Binding-site contacts:
Ligand atom CD3 contacts residue LEU123 of chain 1.A at 3.6 Å (hydrophobic).
Ligand atom S1 contacts residue TYR54 of chain 1.A at 3.3 Å.
Ligand atom FD3 contacts residue VAL124 of chain 1.A at 3.2 Å.
Ligand atom CC4 contacts residue LYS72 of chain 1.A at 3.7 Å.
Ligand atom CB3 contacts residue VAL57 of chain 1.A at 4.0 Å (hydrophobic).
Ligand atom CB6 contacts residue ALA70 of chain 1.A at 3.7 Å (hydrophobic).
Ligand atom FD3 contacts residue THR125 of chain 1.A at 3.2 Å.
Ligand atom CA2 contacts residue TYR54 of chain 1.A at 3.9 Å (hydrophobic).
Ligand atom CD2 contacts residue LEU94 of chain 1.A at 4.0 Å (hydrophobic).
Ligand atom NB1 contacts residue HIS126 of chain 1.A at 3.9 Å.
Ligand atom NB1 contacts residue MET128 of chain 1.A at 2.8 Å (h-bond).
Ligand atom CB6 contacts residue MET128 of chain 1.A at 3.3 Å (hydrophobic).
Ligand atom NC3 contacts residue LYS72 of chain 1.A at 2.9 Å (salt-bridge).
Ligand atom CD5 contacts residue THR125 of chain 1.A at 3.9 Å.
Ligand atom CA3 contacts residue TYR54 of chain 1.A at 3.5 Å (hydrophobic).
Ligand atom C1 contacts residue ARG192 of chain 1.A at 3.2 Å.
Ligand atom CD6 contacts residue LYS72 of chain 1.A at 3.6 Å.
Ligand atom CB3 contacts residue ALA70 of chain 1.A at 3.9 Å (hydrophobic).
Ligand atom FD3 contacts residue LEU105 of chain 1.A at 3.5 Å.
Ligand atom CD5 contacts residue LYS72 of chain 1.A at 3.4 Å.
Ligand atom NB1 contacts residue ALA70 of chain 1.A at 3.6 Å.
Ligand atom CD2 contacts residue THR125 of chain 1.A at 3.7 Å.
Ligand atom CA4 contacts residue TYR54 of chain 1.A at 3.4 Å (hydrophobic).
Ligand atom CB6 contacts residue HIS126 of chain 1.A at 3.4 Å.
Ligand atom CA5 contacts residue LYS72 of chain 1.A at 3.7 Å.
Ligand atom CD4 contacts residue LEU123 of chain 1.A at 3.3 Å (hydrophobic).
Ligand atom CA5 contacts residue TYR54 of chain 1.A at 3.7 Å (hydrophobic).
Ligand atom NB1 contacts residue LEU127 of chain 1.A at 3.7 Å.
Ligand atom CB5 contacts residue THR125 of chain 1.A at 3.7 Å.
Ligand atom CD4 contacts residue THR125 of chain 1.A at 3.5 Å.
Ligand atom CB2 contacts residue MET128 of chain 1.A at 3.8 Å (hydrophobic).
Ligand atom CD1 contacts residue LYS72 of chain 1.A at 3.4 Å.
Ligand atom CB2 contacts residue ALA70 of chain 1.A at 3.7 Å (hydrophobic).
Ligand atom CD4 contacts residue ALA70 of chain 1.A at 3.5 Å (hydrophobic).
Ligand atom CD3 contacts residue THR125 of chain 1.A at 3.4 Å.
Ligand atom CD4 contacts residue LYS72 of chain 1.A at 3.9 Å.
Ligand atom CB6 contacts residue THR125 of chain 1.A at 3.8 Å.
Ligand atom CD2 contacts residue ILE103 of chain 1.A at 4.0 Å (hydrophobic).
Ligand atom FD3 contacts residue LEU123 of chain 1.A at 3.4 Å.
Ligand atom CB5 contacts residue ALA70 of chain 1.A at 3.9 Å (hydrophobic).

Sequence of chain 1.A:
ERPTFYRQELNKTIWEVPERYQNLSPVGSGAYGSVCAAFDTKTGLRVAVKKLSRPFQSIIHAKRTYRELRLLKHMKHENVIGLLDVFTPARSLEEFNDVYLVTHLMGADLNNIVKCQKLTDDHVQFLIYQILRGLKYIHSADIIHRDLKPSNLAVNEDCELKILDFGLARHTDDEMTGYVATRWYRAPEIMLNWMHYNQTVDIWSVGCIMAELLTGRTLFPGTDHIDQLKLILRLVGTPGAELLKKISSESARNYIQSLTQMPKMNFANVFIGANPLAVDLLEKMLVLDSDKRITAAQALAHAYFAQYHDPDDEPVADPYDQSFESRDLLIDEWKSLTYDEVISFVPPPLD

The protein below binds the small molecule below.
Small molecule (SMILES): C[S@](=O)c1ccc(-c2nc(-c3ccc(F)cc3)c(-c3ccncc3)[nH]2)cc1